Binding-site contacts:
Ligand atom C2 contacts residue VAL178 of chain 2.C at 3.5 Å (hydrophobic).
Ligand atom N8 contacts residue SER90 of chain 2.C at 2.7 Å (h-bond).
Ligand atom O5' contacts residue HIS4 of chain 2.A at 2.6 Å (h-bond).
Ligand atom O4' contacts residue SO41 of chain 2.H at 3.4 Å (h-bond).
Ligand atom O5' contacts residue ARG43 of chain 2.A at 3.7 Å.
Ligand atom C4' contacts residue ARG43 of chain 2.A at 3.7 Å.
Ligand atom N7 contacts residue SER203 of chain 2.C at 3.5 Å (h-bond).
Ligand atom C2' contacts residue SO41 of chain 2.H at 3.6 Å.
Ligand atom N3 contacts residue VAL178 of chain 2.C at 3.6 Å (h-bond).
Ligand atom O2' contacts residue MET180 of chain 2.C at 3.3 Å (h-bond).
Ligand atom C6 contacts residue GLY92 of chain 2.C at 3.6 Å.
Ligand atom N7 contacts residue CYS91 of chain 2.C at 3.6 Å.
Ligand atom O2' contacts residue GLU179 of chain 2.C at 3.4 Å.
Ligand atom C4 contacts residue VAL178 of chain 2.C at 3.6 Å (hydrophobic).
Ligand atom O3' contacts residue GLU181 of chain 2.C at 2.7 Å (salt-bridge).
Ligand atom C1' contacts residue SO41 of chain 2.H at 3.0 Å.
Ligand atom C6 contacts residue VAL178 of chain 2.C at 3.5 Å (hydrophobic).
Ligand atom N3 contacts residue GLU179 of chain 2.C at 3.8 Å.
Ligand atom N8 contacts residue CYS91 of chain 2.C at 3.7 Å.
Ligand atom C2 contacts residue PHE159 of chain 2.C at 3.7 Å (hydrophobic).
Ligand atom C5' contacts residue HIS4 of chain 2.A at 3.6 Å.
Ligand atom C5 contacts residue GLY92 of chain 2.C at 3.7 Å.
Ligand atom O2' contacts residue SO41 of chain 2.H at 3.1 Å (h-bond).
Ligand atom C3' contacts residue MET180 of chain 2.C at 3.8 Å (hydrophobic).
Ligand atom N7 contacts residue SER90 of chain 2.C at 3.6 Å (h-bond).
Ligand atom C2' contacts residue GLU181 of chain 2.C at 3.7 Å.
Ligand atom N1 contacts residue VAL178 of chain 2.C at 3.5 Å (h-bond).
Ligand atom O2' contacts residue ARG87 of chain 2.C at 3.0 Å (salt-bridge).
Ligand atom C9 contacts residue SER90 of chain 2.C at 3.4 Å.
Ligand atom O6 contacts residue GLY92 of chain 2.C at 3.2 Å.
Ligand atom O3' contacts residue SO41 of chain 2.H at 2.7 Å (h-bond).
Ligand atom C3' contacts residue SO41 of chain 2.H at 3.6 Å.
Ligand atom C1' contacts residue SER90 of chain 2.C at 3.5 Å.
Ligand atom O6 contacts residue ASP204 of chain 2.C at 3.1 Å (salt-bridge).
Ligand atom O2' contacts residue GLU181 of chain 2.C at 2.6 Å (salt-bridge).
Ligand atom C4' contacts residue SO41 of chain 2.H at 3.5 Å.
Ligand atom O4' contacts residue ARG43 of chain 2.A at 3.7 Å.
Ligand atom C3' contacts residue GLU181 of chain 2.C at 3.6 Å.
Ligand atom N7 contacts residue GLY92 of chain 2.C at 3.8 Å.
Ligand atom C5 contacts residue VAL178 of chain 2.C at 3.6 Å (hydrophobic).

Sequence of chain 2.A:
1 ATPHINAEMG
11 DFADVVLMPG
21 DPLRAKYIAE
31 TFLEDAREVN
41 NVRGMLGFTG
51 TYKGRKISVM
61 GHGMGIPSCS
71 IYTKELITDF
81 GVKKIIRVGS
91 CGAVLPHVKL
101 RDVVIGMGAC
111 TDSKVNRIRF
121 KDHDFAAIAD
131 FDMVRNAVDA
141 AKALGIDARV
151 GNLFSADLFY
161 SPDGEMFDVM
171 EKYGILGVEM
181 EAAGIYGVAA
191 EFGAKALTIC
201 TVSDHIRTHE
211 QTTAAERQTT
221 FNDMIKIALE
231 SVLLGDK

Sequence of chain 2.C:
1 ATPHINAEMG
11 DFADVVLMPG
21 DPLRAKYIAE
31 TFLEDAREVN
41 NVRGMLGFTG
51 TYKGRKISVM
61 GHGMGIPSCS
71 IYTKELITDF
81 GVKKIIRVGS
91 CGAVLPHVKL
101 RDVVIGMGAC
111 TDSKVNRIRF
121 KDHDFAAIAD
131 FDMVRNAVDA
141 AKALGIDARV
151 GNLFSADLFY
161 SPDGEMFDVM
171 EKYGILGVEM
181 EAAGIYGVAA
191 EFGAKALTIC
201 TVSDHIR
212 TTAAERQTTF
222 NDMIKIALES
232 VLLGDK

The small molecule below binds the protein below.
Small molecule (SMILES): O=c1[nH]cnc2c([C@@H]3O[C@H](CO)[C@@H](O)[C@H]3O)n[nH]c12